The small molecule below binds the protein below.
Small molecule (SMILES): COc1ccc([C@H]2[C@H](O)[C@H](O)[C@H](C)N2C)cc1

Binding-site contacts:
Ligand atom CAA contacts residue HIS32 of chain 1.B at 3.3 Å.
Ligand atom CAJ contacts residue TRP54 of chain 1.B at 3.9 Å (hydrophobic).
Ligand atom OAC contacts residue ASP195 of chain 1.B at 3.3 Å (salt-bridge).
Ligand atom CAO contacts residue GLU254 of chain 1.B at 4.1 Å.
Ligand atom CAG contacts residue TRP54 of chain 1.B at 4.1 Å (hydrophobic).
Ligand atom OAD contacts residue TRP54 of chain 1.B at 3.3 Å (h-bond).
Ligand atom CAI contacts residue ARG228 of chain 1.B at 3.3 Å.
Ligand atom CAB contacts residue HIS32 of chain 1.B at 4.1 Å.
Ligand atom CAA contacts residue ASP195 of chain 1.B at 3.9 Å.
Ligand atom CAF contacts residue TRP282 of chain 1.B at 3.6 Å (hydrophobic).
Ligand atom CAB contacts residue ASP195 of chain 1.B at 3.9 Å.
Ligand atom OAC contacts residue HIS32 of chain 1.B at 2.6 Å (h-bond).
Ligand atom CAE contacts residue ASP195 of chain 1.B at 3.2 Å.
Ligand atom CAG contacts residue TRP282 of chain 1.B at 3.8 Å (hydrophobic).
Ligand atom OAC contacts residue TYR144 of chain 1.B at 3.5 Å (h-bond).
Ligand atom CAB contacts residue TRP282 of chain 1.B at 3.9 Å (hydrophobic).
Ligand atom NAH contacts residue ASP195 of chain 1.B at 2.7 Å (salt-bridge).
Ligand atom CAE contacts residue TRP54 of chain 1.B at 4.2 Å (hydrophobic).
Ligand atom CAK contacts residue TRP54 of chain 1.B at 3.7 Å (hydrophobic).
Ligand atom OAD contacts residue HIS101 of chain 1.B at 3.1 Å (h-bond).
Ligand atom CAI contacts residue ASP195 of chain 1.B at 3.4 Å.
Ligand atom CAI contacts residue GLU254 of chain 1.B at 3.6 Å.
Ligand atom CAG contacts residue HIS101 of chain 1.B at 4.0 Å.
Ligand atom CAB contacts residue TRP193 of chain 1.B at 3.7 Å (hydrophobic).
Ligand atom OAC contacts residue HIS101 of chain 1.B at 2.8 Å (h-bond).
Ligand atom OAD contacts residue GLU53 of chain 1.B at 2.7 Å (salt-bridge).
Ligand atom CAE contacts residue HIS102 of chain 1.B at 4.1 Å.
Ligand atom CAJ contacts residue ASP195 of chain 1.B at 4.3 Å.
Ligand atom CAA contacts residue HIS101 of chain 1.B at 3.9 Å.
Ligand atom CAA contacts residue TRP282 of chain 1.B at 3.6 Å (hydrophobic).
Ligand atom CAG contacts residue GLU53 of chain 1.B at 3.3 Å.
Ligand atom CAA contacts residue GLU53 of chain 1.B at 4.0 Å.
Ligand atom CAK contacts residue HIS102 of chain 1.B at 3.8 Å.
Ligand atom CAL contacts residue TRP54 of chain 1.B at 3.6 Å (hydrophobic).
Ligand atom CAK contacts residue TRP198 of chain 1.B at 3.6 Å (hydrophobic).
Ligand atom CAG contacts residue ASP195 of chain 1.B at 4.2 Å.
Ligand atom CAL contacts residue TRP198 of chain 1.B at 3.6 Å (hydrophobic).
Ligand atom CAF contacts residue HIS32 of chain 1.B at 4.3 Å.
Ligand atom CAF contacts residue ASP195 of chain 1.B at 3.7 Å.
Ligand atom OAD contacts residue HIS102 of chain 1.B at 4.1 Å.

Sequence of chain 1.B:
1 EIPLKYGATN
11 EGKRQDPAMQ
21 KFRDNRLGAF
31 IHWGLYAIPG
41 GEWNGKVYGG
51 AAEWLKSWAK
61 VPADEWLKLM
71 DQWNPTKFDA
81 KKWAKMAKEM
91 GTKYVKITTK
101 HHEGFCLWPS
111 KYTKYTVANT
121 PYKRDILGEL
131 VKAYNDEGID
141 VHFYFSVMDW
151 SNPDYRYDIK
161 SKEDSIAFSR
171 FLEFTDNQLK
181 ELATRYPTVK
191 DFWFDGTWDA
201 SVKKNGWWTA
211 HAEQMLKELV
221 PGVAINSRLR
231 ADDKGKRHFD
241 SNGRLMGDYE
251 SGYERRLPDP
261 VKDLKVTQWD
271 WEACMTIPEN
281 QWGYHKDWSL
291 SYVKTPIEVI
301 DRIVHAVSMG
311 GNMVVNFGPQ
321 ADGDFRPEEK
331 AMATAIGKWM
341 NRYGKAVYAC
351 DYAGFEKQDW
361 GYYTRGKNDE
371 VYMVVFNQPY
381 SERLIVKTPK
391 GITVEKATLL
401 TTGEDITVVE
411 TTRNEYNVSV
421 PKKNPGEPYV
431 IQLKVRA